Sequence of chain 45.F:
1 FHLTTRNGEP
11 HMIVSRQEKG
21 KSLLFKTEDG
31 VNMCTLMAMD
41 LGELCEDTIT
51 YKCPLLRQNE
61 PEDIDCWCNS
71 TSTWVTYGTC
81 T

The protein below binds the small molecule below.
Small molecule (SMILES): OC[C@H]1O[C@@H](O)[C@@H](O)[C@@H](O)[C@@H]1O

Binding-site contacts:
Ligand atom O6 contacts residue NAG1 of chain 45.Z at 4.5 Å.
Ligand atom C4 contacts residue BMA1 of chain 45.BA at 3.6 Å.
Ligand atom C1 contacts residue NAG1 of chain 45.Z at 1.7 Å.
Ligand atom C3 contacts residue NAG1 of chain 45.Z at 4.1 Å.
Ligand atom C3 contacts residue BMA1 of chain 45.BA at 2.5 Å.
Ligand atom O3 contacts residue BMA1 of chain 45.BA at 1.1 Å.
Ligand atom O2 contacts residue NAG1 of chain 45.Z at 3.4 Å (h-bond).
Ligand atom C5 contacts residue NAG1 of chain 45.Z at 3.8 Å.
Ligand atom C2 contacts residue HIS2 of chain 45.F at 4.5 Å.
Ligand atom C2 contacts residue BMA1 of chain 45.BA at 3.2 Å.
Ligand atom O2 contacts residue BMA1 of chain 45.BA at 3.0 Å (h-bond).
Ligand atom O2 contacts residue HIS2 of chain 45.F at 3.4 Å (h-bond).
Ligand atom O4 contacts residue BMA1 of chain 45.BA at 4.0 Å.
Ligand atom C2 contacts residue NAG1 of chain 45.Z at 2.9 Å.
Ligand atom O5 contacts residue NAG1 of chain 45.Z at 2.5 Å (h-bond).